Sequence of chain 1.B:
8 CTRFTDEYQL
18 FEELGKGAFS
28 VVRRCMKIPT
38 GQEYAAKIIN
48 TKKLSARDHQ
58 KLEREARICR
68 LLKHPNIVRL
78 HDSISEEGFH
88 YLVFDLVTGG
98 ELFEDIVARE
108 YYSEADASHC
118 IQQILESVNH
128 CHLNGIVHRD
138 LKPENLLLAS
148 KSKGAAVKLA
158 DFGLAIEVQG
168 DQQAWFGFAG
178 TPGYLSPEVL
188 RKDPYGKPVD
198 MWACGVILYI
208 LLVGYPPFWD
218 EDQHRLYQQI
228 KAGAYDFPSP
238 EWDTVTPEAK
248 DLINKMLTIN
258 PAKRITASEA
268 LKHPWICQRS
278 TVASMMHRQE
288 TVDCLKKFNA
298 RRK

Binding-site contacts:
Ligand atom N02 contacts residue LEU144 of chain 1.B at 3.5 Å.
Ligand atom N21 contacts residue GLU141 of chain 1.B at 3.9 Å.
Ligand atom O18 contacts residue GLY22 of chain 1.B at 3.9 Å.
Ligand atom C03 contacts residue LEU144 of chain 1.B at 3.4 Å (hydrophobic).
Ligand atom C04 contacts residue VAL94 of chain 1.B at 3.7 Å (hydrophobic).
Ligand atom C22 contacts residue GLY22 of chain 1.B at 3.8 Å.
Ligand atom N21 contacts residue ASP158 of chain 1.B at 3.8 Å.
Ligand atom N20 contacts residue GLY22 of chain 1.B at 3.7 Å.
Ligand atom C27 contacts residue ASN142 of chain 1.B at 3.4 Å.
Ligand atom C27 contacts residue GLU141 of chain 1.B at 3.3 Å.
Ligand atom N06 contacts residue ALA42 of chain 1.B at 3.9 Å.
Ligand atom C10 contacts residue PHE91 of chain 1.B at 3.5 Å (hydrophobic).
Ligand atom C08 contacts residue LEU144 of chain 1.B at 3.6 Å (hydrophobic).
Ligand atom C25 contacts residue LEU21 of chain 1.B at 3.6 Å (hydrophobic).
Ligand atom C24 contacts residue LEU21 of chain 1.B at 3.2 Å (hydrophobic).
Ligand atom C22 contacts residue VAL29 of chain 1.B at 3.5 Å (hydrophobic).
Ligand atom C16 contacts residue PHE91 of chain 1.B at 3.5 Å (hydrophobic).
Ligand atom C11 contacts residue ALA42 of chain 1.B at 3.5 Å (hydrophobic).
Ligand atom C11 contacts residue ASP92 of chain 1.B at 3.2 Å.
Ligand atom N06 contacts residue VAL94 of chain 1.B at 3.0 Å (h-bond).
Ligand atom C22 contacts residue LYS23 of chain 1.B at 3.8 Å.
Ligand atom N20 contacts residue VAL29 of chain 1.B at 3.6 Å.
Ligand atom C26 contacts residue ASP158 of chain 1.B at 3.5 Å.
Ligand atom C19 contacts residue ASP158 of chain 1.B at 3.6 Å.
Ligand atom C03 contacts residue LEU21 of chain 1.B at 3.9 Å (hydrophobic).
Ligand atom S13 contacts residue VAL29 of chain 1.B at 3.9 Å.
Ligand atom C28 contacts residue ASN142 of chain 1.B at 3.3 Å.
Ligand atom C10 contacts residue VAL75 of chain 1.B at 3.8 Å (hydrophobic).
Ligand atom C28 contacts residue ASP158 of chain 1.B at 3.2 Å.
Ligand atom C07 contacts residue VAL94 of chain 1.B at 3.1 Å (hydrophobic).
Ligand atom C07 contacts residue LEU21 of chain 1.B at 3.7 Å (hydrophobic).
Ligand atom C15 contacts residue LEU21 of chain 1.B at 3.7 Å (hydrophobic).
Ligand atom N01 contacts residue LEU144 of chain 1.B at 3.3 Å.
Ligand atom C04 contacts residue ALA42 of chain 1.B at 3.5 Å (hydrophobic).
Ligand atom C12 contacts residue GLY22 of chain 1.B at 3.7 Å.
Ligand atom N06 contacts residue LEU93 of chain 1.B at 3.5 Å.
Ligand atom C10 contacts residue ALA42 of chain 1.B at 3.9 Å (hydrophobic).
Ligand atom C17 contacts residue ASP158 of chain 1.B at 3.5 Å.
Ligand atom C07 contacts residue LEU93 of chain 1.B at 3.9 Å (hydrophobic).
Ligand atom C19 contacts residue PHE91 of chain 1.B at 3.7 Å (hydrophobic).

A protein and the small-molecule ligand that binds it are described below.
Small molecule (SMILES): CN(C)CCNC(=O)c1cccc(-c2cnc3ccc(-c4cccs4)nn23)c1